Binding-site contacts:
Ligand atom O1 contacts residue LEU433 of chain 1.B at 3.6 Å.
Ligand atom C6 contacts residue VAL670 of chain 1.B at 3.9 Å (hydrophobic).
Ligand atom C5 contacts residue PRO666 of chain 1.B at 3.9 Å (hydrophobic).
Ligand atom C5 contacts residue ARG613 of chain 1.B at 3.5 Å.
Ligand atom O6A contacts residue ARG288 of chain 1.A at 2.9 Å (salt-bridge).
Ligand atom O5 contacts residue LEU762 of chain 1.B at 3.9 Å.
Ligand atom C5 contacts residue GLN625 of chain 1.B at 4.0 Å.
Ligand atom C6 contacts residue GLN667 of chain 1.B at 3.4 Å.
Ligand atom O5 contacts residue ARG288 of chain 1.A at 4.0 Å.
Ligand atom O6A contacts residue ARG289 of chain 1.A at 3.2 Å (salt-bridge).
Ligand atom O5 contacts residue ASP439 of chain 1.B at 3.3 Å (salt-bridge).
Ligand atom O5 contacts residue ARG613 of chain 1.B at 3.1 Å (salt-bridge).
Ligand atom O6B contacts residue PHE437 of chain 1.B at 3.6 Å.
Ligand atom O1 contacts residue ASP439 of chain 1.B at 1.1 Å (salt-bridge).
Ligand atom O4 contacts residue PHE437 of chain 1.B at 3.5 Å.
Ligand atom C6 contacts residue ASN881 of chain 1.B at 3.6 Å.
Ligand atom O6B contacts residue HIS614 of chain 1.B at 3.2 Å (h-bond).
Ligand atom O3 contacts residue ARG627 of chain 1.B at 3.8 Å.
Ligand atom O5 contacts residue HIS761 of chain 1.B at 3.6 Å (h-bond).
Ligand atom O5 contacts residue PHE437 of chain 1.B at 3.7 Å.
Ligand atom O4 contacts residue PHE437 of chain 1.B at 3.7 Å.
Ligand atom C6 contacts residue GLU566 of chain 1.B at 3.4 Å.
Ligand atom O3 contacts residue ARG613 of chain 1.B at 3.4 Å.
Ligand atom C6 contacts residue ARG288 of chain 1.A at 4.0 Å.
Ligand atom O6B contacts residue ARG289 of chain 1.A at 2.5 Å (salt-bridge).
Ligand atom O6A contacts residue GLU566 of chain 1.B at 2.5 Å (salt-bridge).
Ligand atom O2 contacts residue HIS761 of chain 1.B at 3.6 Å.
Ligand atom C6 contacts residue PHE437 of chain 1.B at 3.9 Å (hydrophobic).
Ligand atom C1 contacts residue LEU433 of chain 1.B at 3.8 Å (hydrophobic).
Ligand atom O6B contacts residue GLU566 of chain 1.B at 3.7 Å.
Ligand atom C4 contacts residue GLN625 of chain 1.B at 3.6 Å.
Ligand atom C3 contacts residue GLN625 of chain 1.B at 3.9 Å.
Ligand atom C6 contacts residue ARG289 of chain 1.A at 3.2 Å.
Ligand atom O4 contacts residue GLN625 of chain 1.B at 2.7 Å (h-bond).
Ligand atom C2 contacts residue ASP439 of chain 1.B at 3.5 Å.
Ligand atom O6B contacts residue ARG613 of chain 1.B at 1.3 Å (salt-bridge).
Ligand atom O6A contacts residue ARG613 of chain 1.B at 3.5 Å (salt-bridge).
Ligand atom C1 contacts residue ASP439 of chain 1.B at 2.5 Å.
Ligand atom C6 contacts residue ARG613 of chain 1.B at 2.6 Å.
Ligand atom O4 contacts residue ARG627 of chain 1.B at 2.9 Å (salt-bridge).

Sequence of chain 1.A:
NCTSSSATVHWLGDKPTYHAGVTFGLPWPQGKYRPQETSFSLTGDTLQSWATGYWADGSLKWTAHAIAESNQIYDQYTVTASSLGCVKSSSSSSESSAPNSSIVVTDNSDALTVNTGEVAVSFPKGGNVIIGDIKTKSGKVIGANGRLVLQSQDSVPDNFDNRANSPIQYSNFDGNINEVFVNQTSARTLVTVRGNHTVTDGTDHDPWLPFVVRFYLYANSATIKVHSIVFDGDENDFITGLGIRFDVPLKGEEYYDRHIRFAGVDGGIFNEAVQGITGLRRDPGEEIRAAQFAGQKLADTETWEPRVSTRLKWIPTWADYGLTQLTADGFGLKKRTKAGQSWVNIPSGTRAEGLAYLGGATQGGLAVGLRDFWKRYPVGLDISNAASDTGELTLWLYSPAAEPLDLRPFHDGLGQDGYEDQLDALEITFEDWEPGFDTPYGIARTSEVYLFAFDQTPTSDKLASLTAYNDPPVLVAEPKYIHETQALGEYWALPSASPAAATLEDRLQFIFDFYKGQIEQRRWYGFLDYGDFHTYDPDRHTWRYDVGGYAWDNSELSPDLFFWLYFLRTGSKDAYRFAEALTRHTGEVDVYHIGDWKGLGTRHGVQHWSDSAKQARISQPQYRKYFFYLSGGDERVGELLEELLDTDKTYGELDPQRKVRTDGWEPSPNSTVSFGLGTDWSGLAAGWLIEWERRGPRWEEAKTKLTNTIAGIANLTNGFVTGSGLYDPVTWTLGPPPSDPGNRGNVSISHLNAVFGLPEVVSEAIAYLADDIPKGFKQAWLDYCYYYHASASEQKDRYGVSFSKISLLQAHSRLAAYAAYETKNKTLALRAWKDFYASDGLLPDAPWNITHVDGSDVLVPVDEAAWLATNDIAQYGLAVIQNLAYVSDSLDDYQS

A small-molecule ligand and the protein it binds are described below.
Small molecule (SMILES): C[C@@H]1O[C@@H](O)[C@H](O[C@H]2O[C@H](C(=O)O)[C@@]34O[C@@]35O[C@@H](C)[C@H](O)[C@@]3(O[C@]36OC(C(=O)O)=C[C@H](O)[C@H]6O)[C@H]5OO[C@@H]4[C@H]2O)[C@H](O)[C@H]1O

Sequence of chain 1.B:
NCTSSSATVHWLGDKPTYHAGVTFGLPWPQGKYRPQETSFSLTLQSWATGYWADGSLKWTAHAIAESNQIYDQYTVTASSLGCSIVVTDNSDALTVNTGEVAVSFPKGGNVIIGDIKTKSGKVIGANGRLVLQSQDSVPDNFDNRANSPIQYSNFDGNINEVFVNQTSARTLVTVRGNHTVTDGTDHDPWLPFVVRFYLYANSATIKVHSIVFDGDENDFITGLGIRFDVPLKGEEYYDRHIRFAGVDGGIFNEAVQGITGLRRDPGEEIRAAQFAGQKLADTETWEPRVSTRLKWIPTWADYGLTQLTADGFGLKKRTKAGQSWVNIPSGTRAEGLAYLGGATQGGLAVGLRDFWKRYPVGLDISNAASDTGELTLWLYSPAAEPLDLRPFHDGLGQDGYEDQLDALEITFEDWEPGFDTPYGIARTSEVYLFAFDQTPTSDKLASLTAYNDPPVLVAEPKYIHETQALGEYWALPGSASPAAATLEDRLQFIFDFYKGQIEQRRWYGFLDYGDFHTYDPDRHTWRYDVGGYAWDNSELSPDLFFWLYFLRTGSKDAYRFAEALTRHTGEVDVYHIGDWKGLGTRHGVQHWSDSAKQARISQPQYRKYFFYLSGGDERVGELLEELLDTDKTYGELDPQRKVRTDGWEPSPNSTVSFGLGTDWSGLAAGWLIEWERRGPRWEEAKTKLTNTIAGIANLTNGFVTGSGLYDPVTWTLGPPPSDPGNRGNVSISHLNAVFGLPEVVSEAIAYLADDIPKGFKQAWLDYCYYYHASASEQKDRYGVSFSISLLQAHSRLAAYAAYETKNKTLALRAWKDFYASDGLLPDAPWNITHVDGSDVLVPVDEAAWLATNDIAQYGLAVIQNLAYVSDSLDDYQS